Binding-site contacts:
Ligand atom C25 contacts residue TYR61 of chain 1.E at 3.6 Å (hydrophobic).
Ligand atom C2 contacts residue LEU24 of chain 1.E at 3.2 Å (hydrophobic).
Ligand atom F1 contacts residue TYR63 of chain 1.E at 3.5 Å.
Ligand atom O1 contacts residue GLN52 of chain 1.D at 3.8 Å.
Ligand atom F2 contacts residue LEU115 of chain 1.E at 3.5 Å.
Ligand atom C7 contacts residue TYR63 of chain 1.E at 3.7 Å (hydrophobic).
Ligand atom C20 contacts residue TYR61 of chain 1.E at 3.7 Å (hydrophobic).
Ligand atom C13 contacts residue THR80 of chain 1.D at 3.5 Å.
Ligand atom N1 contacts residue TYR63 of chain 1.E at 3.0 Å (h-bond).
Ligand atom F1 contacts residue ILE93 of chain 1.E at 3.3 Å.
Ligand atom C24 contacts residue TYR63 of chain 1.E at 3.6 Å (hydrophobic).
Ligand atom C38 contacts residue GLU193 of chain 1.E at 3.6 Å.
Ligand atom O5 contacts residue TYR63 of chain 1.E at 2.9 Å (h-bond).
Ligand atom C14 contacts residue LEU115 of chain 1.E at 3.7 Å (hydrophobic).
Ligand atom F2 contacts residue HIS83 of chain 1.D at 3.4 Å.
Ligand atom C11 contacts residue TYR63 of chain 1.E at 3.6 Å (hydrophobic).
Ligand atom C21 contacts residue TYR61 of chain 1.E at 3.5 Å (hydrophobic).
Ligand atom C9 contacts residue MET190 of chain 1.E at 3.7 Å (hydrophobic).
Ligand atom C3 contacts residue LEU49 of chain 1.D at 3.6 Å (hydrophobic).
Ligand atom C6 contacts residue TYR63 of chain 1.E at 3.3 Å (hydrophobic).
Ligand atom C1 contacts residue ASP27 of chain 1.E at 3.7 Å.
Ligand atom C33 contacts residue MET190 of chain 1.E at 3.8 Å (hydrophobic).
Ligand atom C27 contacts residue GLN89 of chain 1.E at 3.4 Å.
Ligand atom F2 contacts residue THR80 of chain 1.D at 3.5 Å.
Ligand atom F1 contacts residue VAL45 of chain 1.D at 3.7 Å.
Ligand atom C2 contacts residue ASP27 of chain 1.E at 3.7 Å.
Ligand atom C7 contacts residue LEU49 of chain 1.D at 3.6 Å (hydrophobic).
Ligand atom C12 contacts residue LEU49 of chain 1.D at 3.7 Å (hydrophobic).
Ligand atom C23 contacts residue ILE29 of chain 1.E at 3.6 Å (hydrophobic).
Ligand atom C3 contacts residue ALA53 of chain 1.D at 3.6 Å (hydrophobic).
Ligand atom O8 contacts residue GLU193 of chain 1.E at 3.0 Å (salt-bridge).
Ligand atom C1 contacts residue ARG23 of chain 1.E at 3.5 Å.
Ligand atom C15 contacts residue HIS83 of chain 1.D at 3.5 Å.
Ligand atom C4 contacts residue ILE29 of chain 1.E at 3.8 Å (hydrophobic).
Ligand atom N3 contacts residue TYR61 of chain 1.E at 3.8 Å.
Ligand atom C27 contacts residue ILE91 of chain 1.E at 3.7 Å (hydrophobic).
Ligand atom C13 contacts residue LEU115 of chain 1.E at 3.7 Å (hydrophobic).
Ligand atom F1 contacts residue LEU49 of chain 1.D at 3.6 Å.
Ligand atom O5 contacts residue TYR61 of chain 1.E at 3.7 Å.
Ligand atom O1 contacts residue LEU49 of chain 1.D at 3.5 Å.

A small-molecule ligand and the protein it binds are described below.
Small molecule (SMILES): CCCC/C=C/C(=O)N[C@@H](Cc1cc(F)cc(F)c1)C(=O)N[C@H]1COC(=O)[C@@H]2C[C@@H](C)CN2C(=O)[C@H](C)NC(=O)[C@@H]2CCCCN2C(=O)[C@@H]2CCCN2C1=O

Sequence of chain 1.D:
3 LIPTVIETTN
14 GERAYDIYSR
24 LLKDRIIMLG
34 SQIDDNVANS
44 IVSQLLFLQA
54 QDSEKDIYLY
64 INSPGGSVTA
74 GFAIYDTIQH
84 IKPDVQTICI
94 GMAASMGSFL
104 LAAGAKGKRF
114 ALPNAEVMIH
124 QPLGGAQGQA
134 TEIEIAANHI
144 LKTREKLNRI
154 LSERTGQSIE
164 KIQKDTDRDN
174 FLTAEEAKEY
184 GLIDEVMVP

Sequence of chain 1.E:
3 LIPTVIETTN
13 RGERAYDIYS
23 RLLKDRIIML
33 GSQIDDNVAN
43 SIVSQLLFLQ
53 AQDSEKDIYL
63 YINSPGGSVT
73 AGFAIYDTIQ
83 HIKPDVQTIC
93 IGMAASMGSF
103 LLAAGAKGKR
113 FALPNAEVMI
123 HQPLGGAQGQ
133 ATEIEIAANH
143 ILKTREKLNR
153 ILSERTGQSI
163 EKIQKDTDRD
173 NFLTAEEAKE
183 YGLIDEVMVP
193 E